A small-molecule ligand and the protein it binds are described below.
Small molecule (SMILES): CC(=O)N[C@@H]1[C@@H](O)[C@H](O)[C@@H](CO)O[C@H]1O

Sequence of chain 1.A:
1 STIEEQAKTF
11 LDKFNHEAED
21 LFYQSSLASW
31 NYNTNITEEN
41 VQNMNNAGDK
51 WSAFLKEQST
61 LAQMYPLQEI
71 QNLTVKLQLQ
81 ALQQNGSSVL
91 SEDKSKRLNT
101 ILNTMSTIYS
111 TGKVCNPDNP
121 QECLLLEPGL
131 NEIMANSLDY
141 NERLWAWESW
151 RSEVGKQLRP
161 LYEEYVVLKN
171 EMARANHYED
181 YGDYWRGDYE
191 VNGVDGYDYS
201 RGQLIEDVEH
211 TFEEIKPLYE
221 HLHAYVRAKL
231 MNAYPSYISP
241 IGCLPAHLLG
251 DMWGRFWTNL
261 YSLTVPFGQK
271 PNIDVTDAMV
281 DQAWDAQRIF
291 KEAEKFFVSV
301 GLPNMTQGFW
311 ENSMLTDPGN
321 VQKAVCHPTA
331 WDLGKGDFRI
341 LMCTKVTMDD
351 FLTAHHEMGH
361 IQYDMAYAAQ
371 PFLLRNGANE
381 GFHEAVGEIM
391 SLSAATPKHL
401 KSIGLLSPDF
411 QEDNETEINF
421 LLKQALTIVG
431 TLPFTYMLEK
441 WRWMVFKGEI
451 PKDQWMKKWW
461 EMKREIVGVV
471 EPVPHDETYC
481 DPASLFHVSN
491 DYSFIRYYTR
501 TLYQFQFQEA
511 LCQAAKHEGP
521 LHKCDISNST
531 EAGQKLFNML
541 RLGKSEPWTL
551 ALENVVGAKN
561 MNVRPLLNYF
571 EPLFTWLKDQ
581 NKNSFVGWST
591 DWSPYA

Binding-site contacts:
Ligand atom C8 contacts residue TRP310 of chain 1.A at 3.9 Å (hydrophobic).
Ligand atom C8 contacts residue GLU294 of chain 1.A at 3.7 Å.
Ligand atom C2 contacts residue ASN304 of chain 1.A at 2.4 Å.
Ligand atom O7 contacts residue ASN304 of chain 1.A at 2.5 Å (h-bond).
Ligand atom C7 contacts residue MET305 of chain 1.A at 4.3 Å (hydrophobic).
Ligand atom C3 contacts residue ASN304 of chain 1.A at 3.7 Å.
Ligand atom O5 contacts residue ASN304 of chain 1.A at 2.5 Å (h-bond).
Ligand atom C8 contacts residue MET305 of chain 1.A at 3.7 Å (hydrophobic).
Ligand atom C1 contacts residue ASN304 of chain 1.A at 1.5 Å.
Ligand atom C7 contacts residue GLU294 of chain 1.A at 4.2 Å.
Ligand atom C8 contacts residue ASN304 of chain 1.A at 4.0 Å.
Ligand atom C4 contacts residue ASN304 of chain 1.A at 4.3 Å.
Ligand atom C5 contacts residue ASN304 of chain 1.A at 3.8 Å.
Ligand atom C7 contacts residue ASN304 of chain 1.A at 2.8 Å.
Ligand atom N2 contacts residue ASN304 of chain 1.A at 2.7 Å (h-bond).
Ligand atom O7 contacts residue GLU294 of chain 1.A at 4.0 Å.